Binding-site contacts:
Ligand atom N contacts residue GLU189 of chain 1.A at 2.7 Å (salt-bridge).
Ligand atom OXT contacts residue TYR61 of chain 1.A at 3.2 Å.
Ligand atom N contacts residue PRO88 of chain 1.A at 2.9 Å (h-bond).
Ligand atom N contacts residue TYR61 of chain 1.A at 3.9 Å.
Ligand atom OE1 contacts residue ALA141 of chain 1.A at 3.1 Å (h-bond).
Ligand atom OXT contacts residue GLY140 of chain 1.A at 3.4 Å.
Ligand atom O contacts residue PRO88 of chain 1.A at 3.5 Å (h-bond).
Ligand atom OE1 contacts residue GLU189 of chain 1.A at 4.2 Å.
Ligand atom C contacts residue ALA141 of chain 1.A at 3.7 Å (hydrophobic).
Ligand atom CA contacts residue PRO88 of chain 1.A at 4.1 Å (hydrophobic).
Ligand atom CG contacts residue TYR61 of chain 1.A at 4.4 Å (hydrophobic).
Ligand atom OXT contacts residue ARG95 of chain 1.A at 2.6 Å (salt-bridge).
Ligand atom C contacts residue THR90 of chain 1.A at 3.5 Å.
Ligand atom CB contacts residue TYR61 of chain 1.A at 3.5 Å (hydrophobic).
Ligand atom CB contacts residue GLY140 of chain 1.A at 4.3 Å.
Ligand atom O contacts residue LEU89 of chain 1.A at 3.6 Å.
Ligand atom O contacts residue ARG95 of chain 1.A at 2.9 Å (salt-bridge).
Ligand atom N contacts residue THR90 of chain 1.A at 3.0 Å (h-bond).
Ligand atom OE2 contacts residue THR142 of chain 1.A at 2.7 Å (h-bond).
Ligand atom CA contacts residue TYR61 of chain 1.A at 3.9 Å (hydrophobic).
Ligand atom CG contacts residue GLU189 of chain 1.A at 3.7 Å.
Ligand atom C contacts residue GLY140 of chain 1.A at 4.4 Å.
Ligand atom OE1 contacts residue THR142 of chain 1.A at 2.9 Å (h-bond).
Ligand atom CA contacts residue ALA141 of chain 1.A at 4.0 Å (hydrophobic).
Ligand atom N contacts residue TYR215 of chain 1.A at 3.7 Å.
Ligand atom O contacts residue TYR61 of chain 1.A at 3.4 Å.
Ligand atom C contacts residue ARG95 of chain 1.A at 3.4 Å.
Ligand atom CD contacts residue GLU189 of chain 1.A at 3.8 Å.
Ligand atom CD contacts residue ALA141 of chain 1.A at 4.3 Å (hydrophobic).
Ligand atom CA contacts residue GLU189 of chain 1.A at 3.5 Å.
Ligand atom OE1 contacts residue GLY140 of chain 1.A at 3.6 Å.
Ligand atom CB contacts residue GLU189 of chain 1.A at 4.2 Å.
Ligand atom CA contacts residue THR90 of chain 1.A at 3.3 Å.
Ligand atom CD contacts residue THR142 of chain 1.A at 3.3 Å.
Ligand atom C contacts residue TYR61 of chain 1.A at 3.5 Å (hydrophobic).
Ligand atom O contacts residue THR90 of chain 1.A at 2.9 Å (h-bond).
Ligand atom C contacts residue PRO88 of chain 1.A at 4.2 Å (hydrophobic).
Ligand atom OXT contacts residue ALA141 of chain 1.A at 2.8 Å (h-bond).
Ligand atom OE2 contacts residue GLU189 of chain 1.A at 3.5 Å.
Ligand atom CB contacts residue ALA141 of chain 1.A at 4.3 Å (hydrophobic).

Sequence of chain 1.A:
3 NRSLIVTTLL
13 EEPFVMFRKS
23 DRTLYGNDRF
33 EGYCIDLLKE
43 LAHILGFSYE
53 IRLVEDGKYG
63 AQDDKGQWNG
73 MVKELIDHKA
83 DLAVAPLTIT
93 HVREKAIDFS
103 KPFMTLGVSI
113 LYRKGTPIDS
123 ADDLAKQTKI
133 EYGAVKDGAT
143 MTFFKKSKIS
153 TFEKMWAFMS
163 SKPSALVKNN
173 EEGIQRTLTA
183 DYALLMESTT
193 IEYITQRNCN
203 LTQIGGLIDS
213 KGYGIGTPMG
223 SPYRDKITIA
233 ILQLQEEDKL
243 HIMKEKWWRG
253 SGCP

This small molecule binds to this protein.
Small molecule (SMILES): N[C@@H](CCC(=O)O)C(=O)O